Sequence of chain 1.A:
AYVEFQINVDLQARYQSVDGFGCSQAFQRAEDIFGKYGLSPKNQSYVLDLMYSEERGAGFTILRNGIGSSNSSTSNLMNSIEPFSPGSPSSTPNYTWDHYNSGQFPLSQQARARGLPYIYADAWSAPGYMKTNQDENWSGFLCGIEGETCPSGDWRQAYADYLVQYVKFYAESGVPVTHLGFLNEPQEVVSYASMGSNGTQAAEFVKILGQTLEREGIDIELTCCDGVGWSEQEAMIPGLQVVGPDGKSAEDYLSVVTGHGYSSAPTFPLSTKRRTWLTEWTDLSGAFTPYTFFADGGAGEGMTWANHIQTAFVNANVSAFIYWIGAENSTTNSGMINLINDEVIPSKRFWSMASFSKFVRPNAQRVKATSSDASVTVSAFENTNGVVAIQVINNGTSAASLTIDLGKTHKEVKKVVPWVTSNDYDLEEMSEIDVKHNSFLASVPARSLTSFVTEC

This small molecule binds to this protein.
Small molecule (SMILES): CO[C@H]1[C@H](O)[C@@H](O)[C@@H](O[C@H]2[C@H](O[C@@H]3CO[C@@H](O)[C@H](O)[C@H]3O)OC[C@@H](O)[C@@H]2O)O[C@@H]1C(=O)O

Binding-site contacts:
Ligand atom C4 contacts residue TYR280 of chain 1.A at 3.8 Å (hydrophobic).
Ligand atom O2 contacts residue GLU273 of chain 1.A at 3.2 Å (salt-bridge).
Ligand atom O6A contacts residue GLU416 of chain 1.A at 3.3 Å (salt-bridge).
Ligand atom O6A contacts residue ARG117 of chain 1.A at 2.7 Å (salt-bridge).
Ligand atom C7 contacts residue ARG117 of chain 1.A at 3.7 Å.
Ligand atom C5 contacts residue LEU372 of chain 1.A at 3.8 Å (hydrophobic).
Ligand atom O6B contacts residue SER422 of chain 1.A at 2.6 Å (h-bond).
Ligand atom O3 contacts residue ASN164 of chain 1.A at 3.0 Å (h-bond).
Ligand atom C5 contacts residue TYR280 of chain 1.A at 3.5 Å (hydrophobic).
Ligand atom C4 contacts residue ASN164 of chain 1.A at 3.5 Å.
Ligand atom C1 contacts residue TYR350 of chain 1.A at 3.5 Å (hydrophobic).
Ligand atom O1 contacts residue TYR350 of chain 1.A at 3.3 Å.
Ligand atom O1 contacts residue GLU273 of chain 1.A at 2.5 Å (salt-bridge).
Ligand atom O3 contacts residue TRP212 of chain 1.A at 3.0 Å (h-bond).
Ligand atom C2 contacts residue GLU368 of chain 1.A at 3.3 Å.
Ligand atom O3 contacts residue TYR280 of chain 1.A at 3.7 Å.
Ligand atom O5 contacts residue PHE115 of chain 1.A at 3.5 Å.
Ligand atom C1 contacts residue GLU273 of chain 1.A at 3.4 Å.
Ligand atom O2 contacts residue ASN272 of chain 1.A at 3.2 Å (h-bond).
Ligand atom O6B contacts residue TRP412 of chain 1.A at 3.8 Å.
Ligand atom C2 contacts residue LEU372 of chain 1.A at 3.7 Å (hydrophobic).
Ligand atom O4 contacts residue TRP412 of chain 1.A at 3.5 Å.
Ligand atom O4 contacts residue ASN164 of chain 1.A at 3.2 Å (h-bond).
Ligand atom C3 contacts residue GLU368 of chain 1.A at 3.4 Å.
Ligand atom C1 contacts residue GLU368 of chain 1.A at 3.1 Å.
Ligand atom C2 contacts residue TYR280 of chain 1.A at 3.8 Å (hydrophobic).
Ligand atom O6B contacts residue GLU416 of chain 1.A at 2.5 Å (salt-bridge).
Ligand atom O5 contacts residue LEU372 of chain 1.A at 3.5 Å.
Ligand atom O6B contacts residue ILE413 of chain 1.A at 3.6 Å.
Ligand atom C6 contacts residue GLU416 of chain 1.A at 3.2 Å.
Ligand atom C7 contacts residue SER418 of chain 1.A at 3.5 Å.
Ligand atom O2 contacts residue GLU368 of chain 1.A at 2.9 Å (salt-bridge).
Ligand atom O5 contacts residue SER422 of chain 1.A at 3.4 Å (h-bond).
Ligand atom C5 contacts residue SER422 of chain 1.A at 3.8 Å.
Ligand atom C6 contacts residue SER422 of chain 1.A at 3.6 Å.
Ligand atom C4 contacts residue SER422 of chain 1.A at 3.6 Å.
Ligand atom C7 contacts residue GLU416 of chain 1.A at 3.5 Å.
Ligand atom O5 contacts residue TRP412 of chain 1.A at 3.1 Å (h-bond).
Ligand atom C5 contacts residue PHE115 of chain 1.A at 3.6 Å (hydrophobic).
Ligand atom C2 contacts residue GLU273 of chain 1.A at 3.6 Å.